Binding-site contacts:
Ligand atom OXT contacts residue PHE264 of chain 2.A at 4.2 Å.
Ligand atom C contacts residue PHE264 of chain 2.A at 3.8 Å (hydrophobic).
Ligand atom CA contacts residue PHE264 of chain 2.A at 3.1 Å (hydrophobic).
Ligand atom C contacts residue MET247 of chain 2.A at 3.9 Å (hydrophobic).
Ligand atom CA contacts residue MET247 of chain 2.A at 4.1 Å (hydrophobic).
Ligand atom CA contacts residue CYS1 of chain 2.E at 2.4 Å (hydrophobic).
Ligand atom O contacts residue CYS1 of chain 2.E at 3.7 Å.
Ligand atom O contacts residue ASP235 of chain 2.C at 4.5 Å.
Ligand atom OXT contacts residue GLN95 of chain 2.C at 2.7 Å (h-bond).
Ligand atom OXT contacts residue CYS1 of chain 2.E at 2.7 Å (h-bond).
Ligand atom N contacts residue PHE264 of chain 2.A at 3.5 Å (h-bond).
Ligand atom N contacts residue MET247 of chain 2.A at 3.8 Å.
Ligand atom C contacts residue GLN95 of chain 2.C at 3.1 Å.
Ligand atom O contacts residue GLN95 of chain 2.C at 3.3 Å (h-bond).
Ligand atom CA contacts residue GLN95 of chain 2.C at 4.2 Å.
Ligand atom OXT contacts residue ASP235 of chain 2.C at 2.9 Å (salt-bridge).
Ligand atom C contacts residue ASP235 of chain 2.C at 4.0 Å.
Ligand atom C contacts residue CYS1 of chain 2.E at 2.8 Å (hydrophobic).
Ligand atom O contacts residue SER96 of chain 2.C at 3.6 Å.
Ligand atom CA contacts residue CYS265 of chain 2.A at 4.4 Å (hydrophobic).
Ligand atom N contacts residue CYS1 of chain 2.E at 1.3 Å.
Ligand atom O contacts residue PHE264 of chain 2.A at 3.9 Å.
Ligand atom O contacts residue MET247 of chain 2.A at 3.4 Å (h-bond).

Sequence of chain 2.C:
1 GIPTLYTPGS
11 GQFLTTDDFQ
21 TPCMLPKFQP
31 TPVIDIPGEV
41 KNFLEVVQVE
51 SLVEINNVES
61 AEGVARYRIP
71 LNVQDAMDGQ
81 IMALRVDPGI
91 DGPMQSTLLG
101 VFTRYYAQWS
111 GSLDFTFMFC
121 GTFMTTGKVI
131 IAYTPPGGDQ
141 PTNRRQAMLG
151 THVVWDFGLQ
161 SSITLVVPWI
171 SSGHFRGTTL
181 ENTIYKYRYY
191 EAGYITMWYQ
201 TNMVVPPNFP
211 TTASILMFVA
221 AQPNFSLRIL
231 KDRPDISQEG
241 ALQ

The small molecule below binds the protein below.
Small molecule (SMILES): NCC(=O)O

Sequence of chain 2.A:
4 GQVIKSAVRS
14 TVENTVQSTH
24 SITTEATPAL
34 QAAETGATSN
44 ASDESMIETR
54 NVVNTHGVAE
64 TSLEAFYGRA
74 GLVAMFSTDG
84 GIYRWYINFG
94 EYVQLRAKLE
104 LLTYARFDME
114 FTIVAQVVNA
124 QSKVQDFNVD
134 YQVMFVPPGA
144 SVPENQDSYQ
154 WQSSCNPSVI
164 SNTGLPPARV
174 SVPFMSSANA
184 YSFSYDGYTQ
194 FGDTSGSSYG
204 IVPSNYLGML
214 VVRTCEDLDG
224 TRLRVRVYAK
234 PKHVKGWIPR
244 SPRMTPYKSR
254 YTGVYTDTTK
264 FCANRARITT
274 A